A protein and the small-molecule ligand that binds it are described below.
Small molecule (SMILES): O=C(O)CCC(=O)C(=O)O

Sequence of chain 1.B:
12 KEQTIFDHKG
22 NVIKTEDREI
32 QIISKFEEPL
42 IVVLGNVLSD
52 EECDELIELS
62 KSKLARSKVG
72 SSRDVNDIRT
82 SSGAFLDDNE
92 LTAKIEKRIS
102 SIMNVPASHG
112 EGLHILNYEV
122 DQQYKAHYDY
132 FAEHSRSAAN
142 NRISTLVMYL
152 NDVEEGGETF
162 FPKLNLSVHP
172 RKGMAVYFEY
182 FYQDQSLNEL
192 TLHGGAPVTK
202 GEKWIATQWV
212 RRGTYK

Binding-site contacts:
Ligand atom C4 contacts residue GLY195 of chain 1.B at 4.1 Å.
Ligand atom O2 contacts residue VAL148 of chain 1.B at 4.2 Å.
Ligand atom O4 contacts residue ILE206 of chain 1.B at 3.5 Å.
Ligand atom C5 contacts residue ILE206 of chain 1.B at 4.0 Å (hydrophobic).
Ligand atom O5 contacts residue CO1 of chain 1.H at 2.4 Å.
Ligand atom O1 contacts residue ASP130 of chain 1.B at 3.1 Å (salt-bridge).
Ligand atom O4 contacts residue GLY196 of chain 1.B at 3.8 Å.
Ligand atom C5 contacts residue GLY196 of chain 1.B at 3.7 Å.
Ligand atom C5 contacts residue THR160 of chain 1.B at 3.7 Å.
Ligand atom C1 contacts residue CO1 of chain 1.H at 2.8 Å.
Ligand atom O3 contacts residue GLY196 of chain 1.B at 3.9 Å.
Ligand atom C4 contacts residue THR160 of chain 1.B at 4.2 Å.
Ligand atom O1 contacts residue TRP210 of chain 1.B at 3.2 Å (h-bond).
Ligand atom O2 contacts residue CO1 of chain 1.H at 4.0 Å.
Ligand atom O2 contacts residue TRP210 of chain 1.B at 3.4 Å.
Ligand atom C2 contacts residue TYR125 of chain 1.B at 3.9 Å (hydrophobic).
Ligand atom C5 contacts residue TYR119 of chain 1.B at 3.8 Å (hydrophobic).
Ligand atom O3 contacts residue LYS204 of chain 1.B at 2.8 Å (salt-bridge).
Ligand atom C2 contacts residue CO1 of chain 1.H at 3.0 Å.
Ligand atom C2 contacts residue HIS194 of chain 1.B at 3.9 Å.
Ligand atom O1 contacts residue HIS194 of chain 1.B at 3.6 Å (h-bond).
Ligand atom C5 contacts residue LYS204 of chain 1.B at 3.3 Å.
Ligand atom C1 contacts residue TYR125 of chain 1.B at 4.1 Å (hydrophobic).
Ligand atom C3 contacts residue VAL148 of chain 1.B at 4.2 Å (hydrophobic).
Ligand atom O5 contacts residue TYR125 of chain 1.B at 3.7 Å.
Ligand atom O4 contacts residue TYR119 of chain 1.B at 2.7 Å (h-bond).
Ligand atom O5 contacts residue HIS194 of chain 1.B at 3.1 Å (h-bond).
Ligand atom C4 contacts residue GLY196 of chain 1.B at 4.0 Å.
Ligand atom C1 contacts residue THR208 of chain 1.B at 3.9 Å.
Ligand atom C3 contacts residue TYR125 of chain 1.B at 4.1 Å (hydrophobic).
Ligand atom O2 contacts residue THR208 of chain 1.B at 2.8 Å (h-bond).
Ligand atom C3 contacts residue ILE206 of chain 1.B at 3.6 Å (hydrophobic).
Ligand atom O1 contacts residue CO1 of chain 1.H at 2.0 Å.
Ligand atom C3 contacts residue TYR119 of chain 1.B at 4.1 Å (hydrophobic).
Ligand atom O1 contacts residue HIS128 of chain 1.B at 3.7 Å.
Ligand atom C2 contacts residue HIS128 of chain 1.B at 4.0 Å.
Ligand atom O5 contacts residue HIS128 of chain 1.B at 3.0 Å.
Ligand atom C1 contacts residue TRP210 of chain 1.B at 3.9 Å (hydrophobic).
Ligand atom O3 contacts residue THR160 of chain 1.B at 2.5 Å (h-bond).
Ligand atom O4 contacts residue LYS204 of chain 1.B at 3.0 Å (salt-bridge).